A small-molecule ligand and the protein it binds are described below.
Small molecule (SMILES): CC(=O)N[C@@H]1[C@@H](O)[C@H](O)[C@@H](CO)O[C@H]1O

Binding-site contacts:
Ligand atom C1 contacts residue ASN212 of chain 57.H at 1.4 Å.
Ligand atom N2 contacts residue ASN212 of chain 57.H at 2.9 Å (h-bond).
Ligand atom O5 contacts residue ASN212 of chain 57.H at 2.4 Å (h-bond).
Ligand atom C1 contacts residue ILE211 of chain 57.H at 4.3 Å (hydrophobic).
Ligand atom C5 contacts residue ASN212 of chain 57.H at 3.7 Å.
Ligand atom C3 contacts residue ASN212 of chain 57.H at 3.8 Å.
Ligand atom C2 contacts residue ASN212 of chain 57.H at 2.5 Å.
Ligand atom C4 contacts residue ASN212 of chain 57.H at 4.2 Å.
Ligand atom N2 contacts residue ILE211 of chain 57.H at 4.5 Å.
Ligand atom O6 contacts residue ASN212 of chain 57.H at 4.3 Å.
Ligand atom C7 contacts residue ASN212 of chain 57.H at 4.0 Å.

Sequence of chain 57.H:
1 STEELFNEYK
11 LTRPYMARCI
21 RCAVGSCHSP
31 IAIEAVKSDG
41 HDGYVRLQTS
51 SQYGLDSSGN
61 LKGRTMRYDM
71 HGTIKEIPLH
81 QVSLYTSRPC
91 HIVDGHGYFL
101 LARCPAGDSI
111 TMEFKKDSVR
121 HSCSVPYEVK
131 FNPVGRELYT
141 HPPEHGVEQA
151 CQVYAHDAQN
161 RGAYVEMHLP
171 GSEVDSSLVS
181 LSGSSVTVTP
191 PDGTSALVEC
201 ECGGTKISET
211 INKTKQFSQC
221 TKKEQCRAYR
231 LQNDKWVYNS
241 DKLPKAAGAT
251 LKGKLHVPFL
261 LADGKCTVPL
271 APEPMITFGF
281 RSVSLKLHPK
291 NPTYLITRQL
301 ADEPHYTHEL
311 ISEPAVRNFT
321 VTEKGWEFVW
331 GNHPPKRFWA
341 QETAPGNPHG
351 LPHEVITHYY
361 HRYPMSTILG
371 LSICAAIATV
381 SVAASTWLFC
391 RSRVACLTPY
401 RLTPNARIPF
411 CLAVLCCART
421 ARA